Binding-site contacts:
Ligand atom O contacts residue SER51 of chain 1.C at 4.1 Å.
Ligand atom CB contacts residue SER51 of chain 1.C at 3.5 Å.
Ligand atom CA contacts residue THR50 of chain 3.A at 4.1 Å.
Ligand atom CZ2 contacts residue GLY21 of chain 3.A at 4.0 Å.
Ligand atom C contacts residue THR23 of chain 1.C at 3.5 Å.
Ligand atom CD1 contacts residue GLN45 of chain 3.A at 3.1 Å.
Ligand atom CZ3 contacts residue VAL19 of chain 3.A at 4.1 Å (hydrophobic).
Ligand atom N contacts residue THR50 of chain 3.A at 2.7 Å (h-bond).
Ligand atom N contacts residue HIS31 of chain 3.A at 4.0 Å.
Ligand atom N contacts residue THR47 of chain 3.A at 2.8 Å (h-bond).
Ligand atom O contacts residue THR28 of chain 1.C at 3.0 Å (h-bond).
Ligand atom CZ2 contacts residue ILE53 of chain 3.A at 3.8 Å (hydrophobic).
Ligand atom CG contacts residue THR50 of chain 3.A at 4.0 Å.
Ligand atom O contacts residue THR23 of chain 1.C at 3.0 Å (h-bond).
Ligand atom C contacts residue GLY25 of chain 1.C at 3.1 Å.
Ligand atom CZ3 contacts residue GLY21 of chain 3.A at 3.5 Å.
Ligand atom O contacts residue ASP27 of chain 1.C at 3.4 Å (salt-bridge).
Ligand atom CA contacts residue SER51 of chain 1.C at 3.1 Å.
Ligand atom CH2 contacts residue ILE20 of chain 3.A at 3.7 Å (hydrophobic).
Ligand atom C contacts residue SER51 of chain 1.C at 3.3 Å.
Ligand atom C contacts residue ARG24 of chain 1.C at 3.9 Å.
Ligand atom CE3 contacts residue HIS32 of chain 3.A at 3.9 Å.
Ligand atom CD2 contacts residue THR50 of chain 3.A at 4.0 Å.
Ligand atom O contacts residue GLY25 of chain 1.C at 2.9 Å (h-bond).
Ligand atom OXT contacts residue THR23 of chain 1.C at 3.8 Å.
Ligand atom OXT contacts residue GLY25 of chain 1.C at 2.5 Å (h-bond).
Ligand atom CH2 contacts residue GLY21 of chain 3.A at 3.3 Å.
Ligand atom CD1 contacts residue SER51 of chain 1.C at 4.0 Å.
Ligand atom CE2 contacts residue ALA44 of chain 3.A at 4.0 Å (hydrophobic).
Ligand atom CD1 contacts residue THR47 of chain 3.A at 4.0 Å.
Ligand atom NE1 contacts residue ALA44 of chain 3.A at 3.5 Å.
Ligand atom CE3 contacts residue HIS31 of chain 3.A at 4.1 Å.
Ligand atom OXT contacts residue THR47 of chain 3.A at 3.9 Å.
Ligand atom NE1 contacts residue GLN45 of chain 3.A at 3.0 Å (h-bond).
Ligand atom NE1 contacts residue ILE53 of chain 3.A at 4.1 Å.
Ligand atom CZ3 contacts residue HIS32 of chain 3.A at 3.7 Å.
Ligand atom OXT contacts residue SER51 of chain 1.C at 3.3 Å (h-bond).
Ligand atom CA contacts residue THR47 of chain 3.A at 3.7 Å.
Ligand atom CH2 contacts residue VAL19 of chain 3.A at 3.8 Å (hydrophobic).
Ligand atom OXT contacts residue ARG24 of chain 1.C at 3.2 Å.

This protein binds this small molecule.
Small molecule (SMILES): N[C@@H](Cc1c[nH]c2ccccc12)C(=O)O

Sequence of chain 3.A:
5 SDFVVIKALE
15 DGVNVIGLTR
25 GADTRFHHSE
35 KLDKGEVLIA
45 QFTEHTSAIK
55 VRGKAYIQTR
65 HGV

Sequence of chain 1.C:
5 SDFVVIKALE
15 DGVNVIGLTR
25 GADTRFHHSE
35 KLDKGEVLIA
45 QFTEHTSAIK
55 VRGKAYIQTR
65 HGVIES